A protein and the small-molecule ligand that binds it are described below.
Small molecule (SMILES): C[C@H](CO)[C@H](O)[C@H](C)NC(=O)[C@H](Cc1ccccc1)NC(=O)[C@H](Cc1ccc(-c2ccccc2)cc1)NC(=O)[C@H](Cc1ccccc1)N=[N+]=[N-]

Binding-site contacts:
Ligand atom C26 contacts residue ARG137 of chain 1.L at 3.8 Å.
Ligand atom C13 contacts residue ASP126 of chain 1.L at 3.6 Å.
Ligand atom C27 contacts residue PHE125 of chain 1.L at 3.2 Å (hydrophobic).
Ligand atom N31 contacts residue ASP126 of chain 1.L at 3.2 Å (salt-bridge).
Ligand atom O50 contacts residue MES1 of chain 1.JA at 3.1 Å (h-bond).
Ligand atom N2 contacts residue PRO127 of chain 1.L at 3.7 Å.
Ligand atom C45 contacts residue MES1 of chain 1.JA at 3.6 Å.
Ligand atom C45 contacts residue THR1 of chain 1.K at 1.4 Å.
Ligand atom N42 contacts residue THR1 of chain 1.K at 3.6 Å.
Ligand atom C34 contacts residue ASP126 of chain 1.L at 3.6 Å.
Ligand atom C43 contacts residue THR1 of chain 1.K at 2.3 Å.
Ligand atom O50 contacts residue THR1 of chain 1.K at 3.7 Å.
Ligand atom C49 contacts residue SER131 of chain 1.K at 3.4 Å.
Ligand atom N3 contacts residue HIS108 of chain 1.L at 3.7 Å.
Ligand atom C20 contacts residue GLY47 of chain 1.K at 3.4 Å.
Ligand atom C30 contacts residue THR21 of chain 1.K at 3.6 Å.
Ligand atom C44 contacts residue GLY47 of chain 1.K at 3.6 Å.
Ligand atom C40 contacts residue GLY47 of chain 1.K at 3.6 Å.
Ligand atom O41 contacts residue ALA20 of chain 1.K at 3.3 Å.
Ligand atom C49 contacts residue THR1 of chain 1.K at 2.4 Å.
Ligand atom N1 contacts residue PRO127 of chain 1.L at 3.0 Å.
Ligand atom C12 contacts residue ASP126 of chain 1.L at 3.7 Å.
Ligand atom O36 contacts residue ALA49 of chain 1.K at 3.2 Å (h-bond).
Ligand atom C47 contacts residue THR1 of chain 1.K at 1.5 Å.
Ligand atom C49 contacts residue MES1 of chain 1.JA at 3.2 Å.
Ligand atom N42 contacts residue GLY47 of chain 1.K at 2.9 Å (h-bond).
Ligand atom O46 contacts residue MES1 of chain 1.JA at 2.4 Å (h-bond).
Ligand atom C28 contacts residue PHE125 of chain 1.L at 3.1 Å (hydrophobic).
Ligand atom C48 contacts residue ARG19 of chain 1.K at 3.2 Å.
Ligand atom O46 contacts residue GLY47 of chain 1.K at 3.2 Å (h-bond).
Ligand atom O41 contacts residue THR21 of chain 1.K at 3.1 Å (h-bond).
Ligand atom O46 contacts residue THR1 of chain 1.K at 2.3 Å (h-bond).
Ligand atom N37 contacts residue THR21 of chain 1.K at 3.0 Å (h-bond).
Ligand atom C44 contacts residue THR1 of chain 1.K at 2.6 Å.
Ligand atom O50 contacts residue THR21 of chain 1.K at 3.7 Å.
Ligand atom C25 contacts residue ALA138 of chain 1.L at 3.8 Å (hydrophobic).
Ligand atom C48 contacts residue TYR170 of chain 1.K at 3.0 Å (hydrophobic).
Ligand atom C48 contacts residue THR1 of chain 1.K at 2.5 Å.
Ligand atom C38 contacts residue GLY47 of chain 1.K at 3.5 Å.
Ligand atom C47 contacts residue TYR170 of chain 1.K at 3.6 Å (hydrophobic).

Sequence of chain 1.L:
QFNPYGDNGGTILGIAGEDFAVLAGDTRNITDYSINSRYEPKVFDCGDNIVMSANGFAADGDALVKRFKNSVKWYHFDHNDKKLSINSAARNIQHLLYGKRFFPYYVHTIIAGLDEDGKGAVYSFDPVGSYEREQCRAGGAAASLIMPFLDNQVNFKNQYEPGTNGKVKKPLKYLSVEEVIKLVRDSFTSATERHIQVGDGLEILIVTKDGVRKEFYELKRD

Sequence of chain 1.K:
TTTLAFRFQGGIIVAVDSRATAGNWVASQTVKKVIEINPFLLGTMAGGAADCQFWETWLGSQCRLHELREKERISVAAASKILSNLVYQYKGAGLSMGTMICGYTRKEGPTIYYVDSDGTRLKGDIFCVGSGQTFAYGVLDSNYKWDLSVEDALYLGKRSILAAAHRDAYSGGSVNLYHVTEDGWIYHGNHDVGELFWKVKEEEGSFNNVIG